This protein binds this small molecule.
Small molecule (SMILES): CC(C)C[C@@H]1NC(=O)[C@H](Cc2ccc(O)cc2)NC(=O)[C@H](CCCN=C(N)N)NC(=O)[C@H](CO)NC(=O)[C@H](Cc2ccc(O)cc2)NC(=O)[C@H](C)NC(=O)[C@@H]2CCCN2C(=O)[C@@H](N)CSSC[C@@H](C=O)NC(=O)[C@H](CC(=O)O)NC1=O

Binding-site contacts:
Ligand atom O contacts residue GLY196 of chain 1.B at 2.8 Å (h-bond).
Ligand atom NE contacts residue GLY221 of chain 1.B at 3.4 Å (h-bond).
Ligand atom O contacts residue GLY219 of chain 1.B at 2.8 Å (h-bond).
Ligand atom O contacts residue GLN195 of chain 1.B at 3.5 Å (h-bond).
Ligand atom O contacts residue GLN195 of chain 1.B at 3.0 Å (h-bond).
Ligand atom CZ contacts residue GLY221 of chain 1.B at 3.4 Å.
Ligand atom C contacts residue GLN195 of chain 1.B at 3.2 Å.
Ligand atom CB contacts residue TYR94 of chain 1.B at 2.9 Å (hydrophobic).
Ligand atom CE2 contacts residue LEU92 of chain 1.B at 3.4 Å (hydrophobic).
Ligand atom CD1 contacts residue TYR29 of chain 1.B at 3.4 Å (hydrophobic).
Ligand atom NH1 contacts residue GLY229 of chain 1.B at 3.4 Å.
Ligand atom O contacts residue GLN195 of chain 1.B at 2.7 Å (h-bond).
Ligand atom NH1 contacts residue SER193 of chain 1.B at 2.7 Å (h-bond).
Ligand atom CB contacts residue THR91 of chain 1.B at 3.2 Å.
Ligand atom CG contacts residue TYR29 of chain 1.B at 3.4 Å (hydrophobic).
Ligand atom CD1 contacts residue VAL30 of chain 1.B at 3.1 Å (hydrophobic).
Ligand atom NH2 contacts residue ASP192 of chain 1.B at 2.7 Å (salt-bridge).
Ligand atom NH1 contacts residue ASP192 of chain 1.B at 3.1 Å (salt-bridge).
Ligand atom N contacts residue THR91 of chain 1.B at 2.7 Å (h-bond).
Ligand atom CG contacts residue ALA89 of chain 1.B at 3.4 Å (hydrophobic).
Ligand atom CA contacts residue GLN195 of chain 1.B at 3.4 Å.
Ligand atom CB contacts residue ASP90 of chain 1.B at 3.4 Å.
Ligand atom OH contacts residue ARG220 of chain 1.B at 3.2 Å (salt-bridge).
Ligand atom CG contacts residue ARG20 of chain 1.B at 3.5 Å.
Ligand atom OG contacts residue TYR94 of chain 1.B at 2.2 Å (h-bond).
Ligand atom NH2 contacts residue GLY221 of chain 1.B at 2.7 Å (h-bond).
Ligand atom CB contacts residue HIS46 of chain 1.B at 3.3 Å.
Ligand atom CA contacts residue TYR150 of chain 1.B at 3.3 Å (hydrophobic).
Ligand atom O contacts residue TRP218 of chain 1.B at 3.2 Å.
Ligand atom N contacts residue LEU92 of chain 1.B at 3.2 Å (h-bond).
Ligand atom CB contacts residue TYR150 of chain 1.B at 2.7 Å (hydrophobic).
Ligand atom O contacts residue GLN195 of chain 1.B at 3.2 Å.
Ligand atom OH contacts residue ARG20 of chain 1.B at 3.1 Å (salt-bridge).
Ligand atom CZ contacts residue CYS47 of chain 1.B at 3.3 Å (hydrophobic).
Ligand atom O contacts residue SER198 of chain 1.B at 3.4 Å.
Ligand atom OH contacts residue CYS47 of chain 1.B at 2.7 Å (h-bond).
Ligand atom CG contacts residue TYR94 of chain 1.B at 3.4 Å (hydrophobic).
Ligand atom CZ contacts residue SER193 of chain 1.B at 3.2 Å.
Ligand atom CB contacts residue LEU92 of chain 1.B at 3.0 Å (hydrophobic).
Ligand atom OD2 contacts residue ARG20 of chain 1.B at 2.3 Å (salt-bridge).

Sequence of chain 1.B:
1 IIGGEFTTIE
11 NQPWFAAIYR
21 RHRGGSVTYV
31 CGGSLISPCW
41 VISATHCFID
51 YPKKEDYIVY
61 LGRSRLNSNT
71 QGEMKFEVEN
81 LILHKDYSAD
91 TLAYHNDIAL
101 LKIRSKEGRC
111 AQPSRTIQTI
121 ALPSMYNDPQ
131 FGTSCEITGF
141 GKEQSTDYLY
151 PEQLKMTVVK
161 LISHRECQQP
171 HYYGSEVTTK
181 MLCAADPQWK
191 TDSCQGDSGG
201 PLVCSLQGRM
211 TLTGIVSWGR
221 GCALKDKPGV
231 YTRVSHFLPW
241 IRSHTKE